The protein below binds the small molecule below.
Small molecule (SMILES): CC(=O)N[C@@H]1[C@@H](O)[C@H](O)[C@@H](CO)O[C@H]1O

Binding-site contacts:
Ligand atom N2 contacts residue ASN165 of chain 1.C at 3.0 Å (h-bond).
Ligand atom O7 contacts residue ASN165 of chain 1.C at 3.4 Å (h-bond).
Ligand atom C5 contacts residue ASN165 of chain 1.C at 3.6 Å.
Ligand atom C1 contacts residue ASN165 of chain 1.C at 1.4 Å.
Ligand atom C8 contacts residue ASN165 of chain 1.C at 4.2 Å.
Ligand atom C3 contacts residue ASN165 of chain 1.C at 3.8 Å.
Ligand atom C8 contacts residue GLU132 of chain 1.C at 4.1 Å.
Ligand atom C2 contacts residue ASN165 of chain 1.C at 2.5 Å.
Ligand atom C4 contacts residue ASN165 of chain 1.C at 4.2 Å.
Ligand atom C7 contacts residue ASN165 of chain 1.C at 3.4 Å.
Ligand atom O5 contacts residue ASN165 of chain 1.C at 2.4 Å (h-bond).

Sequence of chain 1.C:
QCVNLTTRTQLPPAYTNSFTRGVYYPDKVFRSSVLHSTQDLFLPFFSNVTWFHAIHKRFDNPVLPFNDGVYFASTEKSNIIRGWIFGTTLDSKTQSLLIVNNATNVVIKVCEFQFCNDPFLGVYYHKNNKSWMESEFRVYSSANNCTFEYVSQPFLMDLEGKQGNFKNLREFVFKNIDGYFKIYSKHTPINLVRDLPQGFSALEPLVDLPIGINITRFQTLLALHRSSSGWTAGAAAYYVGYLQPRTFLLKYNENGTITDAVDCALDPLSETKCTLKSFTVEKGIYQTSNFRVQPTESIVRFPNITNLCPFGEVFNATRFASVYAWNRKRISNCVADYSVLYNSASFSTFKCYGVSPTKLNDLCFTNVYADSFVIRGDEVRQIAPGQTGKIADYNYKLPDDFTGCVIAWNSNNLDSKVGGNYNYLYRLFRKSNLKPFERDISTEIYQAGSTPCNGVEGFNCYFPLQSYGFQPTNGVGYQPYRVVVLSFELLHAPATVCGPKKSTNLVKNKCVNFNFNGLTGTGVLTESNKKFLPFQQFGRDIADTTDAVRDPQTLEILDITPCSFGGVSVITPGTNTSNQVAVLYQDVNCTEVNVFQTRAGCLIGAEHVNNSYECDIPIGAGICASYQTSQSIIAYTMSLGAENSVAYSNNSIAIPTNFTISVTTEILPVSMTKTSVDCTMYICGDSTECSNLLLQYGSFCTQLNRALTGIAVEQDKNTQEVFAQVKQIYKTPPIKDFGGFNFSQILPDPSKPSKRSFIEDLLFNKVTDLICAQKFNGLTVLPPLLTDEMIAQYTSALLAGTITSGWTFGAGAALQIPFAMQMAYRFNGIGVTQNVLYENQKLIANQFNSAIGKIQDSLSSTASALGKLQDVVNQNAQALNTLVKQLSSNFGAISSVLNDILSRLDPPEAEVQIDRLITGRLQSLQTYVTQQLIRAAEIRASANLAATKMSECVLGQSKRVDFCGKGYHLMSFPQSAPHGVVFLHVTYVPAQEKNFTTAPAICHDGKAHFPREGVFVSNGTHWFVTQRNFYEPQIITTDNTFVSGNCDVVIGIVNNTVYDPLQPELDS